This small molecule binds to this protein.
Small molecule (SMILES): Cc1onc(O)c1C[C@H](N)C(=O)O

Binding-site contacts:
Ligand atom OE1 contacts residue SER142 of chain 1.B at 2.7 Å (h-bond).
Ligand atom OE1 contacts residue GLU193 of chain 1.B at 4.0 Å.
Ligand atom CE2 contacts residue TYR61 of chain 1.B at 3.3 Å (hydrophobic).
Ligand atom CD2 contacts residue TYR61 of chain 1.B at 4.0 Å (hydrophobic).
Ligand atom CB contacts residue GLU193 of chain 1.B at 4.0 Å.
Ligand atom OT1 contacts residue SER142 of chain 1.B at 4.1 Å.
Ligand atom CA contacts residue TYR61 of chain 1.B at 4.4 Å (hydrophobic).
Ligand atom OT2 contacts residue ARG96 of chain 1.B at 2.8 Å (salt-bridge).
Ligand atom CA contacts residue SER142 of chain 1.B at 3.8 Å.
Ligand atom CD2 contacts residue GLU193 of chain 1.B at 3.2 Å.
Ligand atom OE2 contacts residue GLU193 of chain 1.B at 3.2 Å (salt-bridge).
Ligand atom CB contacts residue SER142 of chain 1.B at 4.4 Å.
Ligand atom OT2 contacts residue TYR61 of chain 1.B at 3.9 Å.
Ligand atom CB contacts residue PRO89 of chain 1.B at 4.0 Å (hydrophobic).
Ligand atom CB contacts residue TYR61 of chain 1.B at 3.7 Å (hydrophobic).
Ligand atom N contacts residue THR91 of chain 1.B at 2.7 Å (h-bond).
Ligand atom NE1 contacts residue GLU193 of chain 1.B at 3.6 Å.
Ligand atom CD1 contacts residue SER142 of chain 1.B at 3.8 Å.
Ligand atom N contacts residue TYR220 of chain 1.B at 3.7 Å.
Ligand atom CA contacts residue GLU193 of chain 1.B at 3.5 Å.
Ligand atom N contacts residue GLU193 of chain 1.B at 2.8 Å (salt-bridge).
Ligand atom CE2 contacts residue GLU13 of chain 1.B at 4.3 Å.
Ligand atom CE2 contacts residue GLU193 of chain 1.B at 3.4 Å.
Ligand atom CE2 contacts residue PRO89 of chain 1.B at 3.7 Å (hydrophobic).
Ligand atom OE1 contacts residue THR143 of chain 1.B at 4.3 Å.
Ligand atom CA contacts residue THR91 of chain 1.B at 3.6 Å.
Ligand atom C contacts residue TYR61 of chain 1.B at 3.9 Å (hydrophobic).
Ligand atom OT2 contacts residue PRO89 of chain 1.B at 3.7 Å.
Ligand atom C contacts residue ARG96 of chain 1.B at 3.4 Å.
Ligand atom OT1 contacts residue TYR61 of chain 1.B at 3.5 Å.
Ligand atom N contacts residue PRO89 of chain 1.B at 3.0 Å (h-bond).
Ligand atom C contacts residue THR91 of chain 1.B at 3.8 Å.
Ligand atom C contacts residue PRO89 of chain 1.B at 4.2 Å (hydrophobic).
Ligand atom CA contacts residue PRO89 of chain 1.B at 3.9 Å (hydrophobic).
Ligand atom CG contacts residue TYR61 of chain 1.B at 4.2 Å (hydrophobic).
Ligand atom OT2 contacts residue THR91 of chain 1.B at 2.9 Å (h-bond).
Ligand atom OT1 contacts residue ARG96 of chain 1.B at 2.7 Å (salt-bridge).
Ligand atom OT2 contacts residue LEU90 of chain 1.B at 3.4 Å.
Ligand atom CD1 contacts residue GLU193 of chain 1.B at 3.6 Å.
Ligand atom CG contacts residue GLU193 of chain 1.B at 3.5 Å.

Sequence of chain 1.B:
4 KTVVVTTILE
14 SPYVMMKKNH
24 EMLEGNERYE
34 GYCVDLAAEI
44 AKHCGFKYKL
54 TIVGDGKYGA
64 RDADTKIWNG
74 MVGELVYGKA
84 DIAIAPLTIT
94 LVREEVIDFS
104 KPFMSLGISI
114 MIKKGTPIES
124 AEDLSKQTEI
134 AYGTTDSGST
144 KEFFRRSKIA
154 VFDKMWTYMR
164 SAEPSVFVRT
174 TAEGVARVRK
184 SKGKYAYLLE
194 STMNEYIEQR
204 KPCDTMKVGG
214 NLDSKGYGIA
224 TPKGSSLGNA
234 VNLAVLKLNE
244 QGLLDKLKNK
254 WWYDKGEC